Sequence of chain 1.P:
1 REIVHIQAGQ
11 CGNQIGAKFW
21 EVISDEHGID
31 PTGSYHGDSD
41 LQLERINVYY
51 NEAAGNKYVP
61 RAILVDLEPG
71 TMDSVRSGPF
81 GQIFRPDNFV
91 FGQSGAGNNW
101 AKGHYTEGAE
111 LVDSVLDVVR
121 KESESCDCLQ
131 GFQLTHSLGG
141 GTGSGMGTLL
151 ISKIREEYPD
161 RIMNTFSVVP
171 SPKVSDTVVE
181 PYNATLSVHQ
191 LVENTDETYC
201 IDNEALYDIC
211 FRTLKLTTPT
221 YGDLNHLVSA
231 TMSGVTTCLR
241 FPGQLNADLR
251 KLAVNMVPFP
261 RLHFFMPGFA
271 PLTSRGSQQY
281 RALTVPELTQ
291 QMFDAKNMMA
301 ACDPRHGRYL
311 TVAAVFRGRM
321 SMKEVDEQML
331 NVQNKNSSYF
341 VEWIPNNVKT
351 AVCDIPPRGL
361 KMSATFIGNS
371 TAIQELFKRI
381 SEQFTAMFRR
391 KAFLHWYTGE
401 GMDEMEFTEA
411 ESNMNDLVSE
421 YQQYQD

The small molecule below binds the protein below.
Small molecule (SMILES): Nc1nc2c(ncn2[C@@H]2O[C@H](CO[P](=O)(O)C[P](=O)(O)OP(=O)(O)O)[C@@H](O)[C@H]2O)c(=O)[nH]1

Binding-site contacts:
Ligand atom N2 contacts residue ASN225 of chain 1.P at 3.0 Å (h-bond).
Ligand atom C4' contacts residue SER137 of chain 1.P at 3.1 Å.
Ligand atom O2B contacts residue MG1 of chain 1.XA at 2.4 Å.
Ligand atom PB contacts residue THR142 of chain 1.P at 3.1 Å.
Ligand atom N9 contacts residue CYS11 of chain 1.P at 3.4 Å.
Ligand atom O3' contacts residue GLU180 of chain 1.P at 2.6 Å (salt-bridge).
Ligand atom O3G contacts residue GLY97 of chain 1.P at 3.0 Å.
Ligand atom O2G contacts residue MG1 of chain 1.XA at 2.5 Å.
Ligand atom O3G contacts residue ASN98 of chain 1.P at 1.8 Å (h-bond).
Ligand atom C3' contacts residue GLU180 of chain 1.P at 3.3 Å.
Ligand atom N1 contacts residue ASN225 of chain 1.P at 3.0 Å (h-bond).
Ligand atom N7 contacts residue CYS11 of chain 1.P at 3.4 Å.
Ligand atom O2A contacts residue GLN10 of chain 1.P at 2.8 Å.
Ligand atom O2' contacts residue ASP176 of chain 1.P at 3.0 Å (salt-bridge).
Ligand atom N3 contacts residue ASN203 of chain 1.P at 3.1 Å (h-bond).
Ligand atom O2A contacts residue CYS11 of chain 1.P at 3.2 Å (h-bond).
Ligand atom O1G contacts residue THR142 of chain 1.P at 3.0 Å.
Ligand atom C2' contacts residue ASP176 of chain 1.P at 3.4 Å.
Ligand atom N2 contacts residue ASN203 of chain 1.P at 2.4 Å (h-bond).
Ligand atom O3B contacts residue THR142 of chain 1.P at 2.9 Å (h-bond).
Ligand atom O6 contacts residue ASN225 of chain 1.P at 3.5 Å (h-bond).
Ligand atom O2B contacts residue GLY9 of chain 1.P at 3.4 Å.
Ligand atom C2 contacts residue ASN203 of chain 1.P at 3.4 Å.
Ligand atom O2B contacts residue GLN10 of chain 1.P at 2.5 Å (h-bond).
Ligand atom O1B contacts residue GLY9 of chain 1.P at 2.6 Å.
Ligand atom O1B contacts residue THR142 of chain 1.P at 2.4 Å (h-bond).
Ligand atom O1B contacts residue GLY143 of chain 1.P at 2.6 Å (h-bond).
Ligand atom O6 contacts residue GLN14 of chain 1.P at 3.3 Å (h-bond).
Ligand atom O1A contacts residue CYS11 of chain 1.P at 2.7 Å (h-bond).
Ligand atom PB contacts residue GLN10 of chain 1.P at 3.4 Å.
Ligand atom O4' contacts residue SER137 of chain 1.P at 3.3 Å.
Ligand atom O1G contacts residue GLY97 of chain 1.P at 3.3 Å (h-bond).
Ligand atom C4 contacts residue CYS11 of chain 1.P at 3.5 Å (hydrophobic).
Ligand atom O1A contacts residue GLN10 of chain 1.P at 3.0 Å (h-bond).
Ligand atom PB contacts residue GLY9 of chain 1.P at 3.4 Å.
Ligand atom N1 contacts residue TYR221 of chain 1.P at 3.2 Å.
Ligand atom C8 contacts residue CYS11 of chain 1.P at 3.4 Å (hydrophobic).
Ligand atom PG contacts residue ASN98 of chain 1.P at 3.1 Å.
Ligand atom O1G contacts residue ALA96 of chain 1.P at 2.9 Å.
Ligand atom O3G contacts residue GLY141 of chain 1.P at 3.5 Å.